Sequence of chain 9.Q:
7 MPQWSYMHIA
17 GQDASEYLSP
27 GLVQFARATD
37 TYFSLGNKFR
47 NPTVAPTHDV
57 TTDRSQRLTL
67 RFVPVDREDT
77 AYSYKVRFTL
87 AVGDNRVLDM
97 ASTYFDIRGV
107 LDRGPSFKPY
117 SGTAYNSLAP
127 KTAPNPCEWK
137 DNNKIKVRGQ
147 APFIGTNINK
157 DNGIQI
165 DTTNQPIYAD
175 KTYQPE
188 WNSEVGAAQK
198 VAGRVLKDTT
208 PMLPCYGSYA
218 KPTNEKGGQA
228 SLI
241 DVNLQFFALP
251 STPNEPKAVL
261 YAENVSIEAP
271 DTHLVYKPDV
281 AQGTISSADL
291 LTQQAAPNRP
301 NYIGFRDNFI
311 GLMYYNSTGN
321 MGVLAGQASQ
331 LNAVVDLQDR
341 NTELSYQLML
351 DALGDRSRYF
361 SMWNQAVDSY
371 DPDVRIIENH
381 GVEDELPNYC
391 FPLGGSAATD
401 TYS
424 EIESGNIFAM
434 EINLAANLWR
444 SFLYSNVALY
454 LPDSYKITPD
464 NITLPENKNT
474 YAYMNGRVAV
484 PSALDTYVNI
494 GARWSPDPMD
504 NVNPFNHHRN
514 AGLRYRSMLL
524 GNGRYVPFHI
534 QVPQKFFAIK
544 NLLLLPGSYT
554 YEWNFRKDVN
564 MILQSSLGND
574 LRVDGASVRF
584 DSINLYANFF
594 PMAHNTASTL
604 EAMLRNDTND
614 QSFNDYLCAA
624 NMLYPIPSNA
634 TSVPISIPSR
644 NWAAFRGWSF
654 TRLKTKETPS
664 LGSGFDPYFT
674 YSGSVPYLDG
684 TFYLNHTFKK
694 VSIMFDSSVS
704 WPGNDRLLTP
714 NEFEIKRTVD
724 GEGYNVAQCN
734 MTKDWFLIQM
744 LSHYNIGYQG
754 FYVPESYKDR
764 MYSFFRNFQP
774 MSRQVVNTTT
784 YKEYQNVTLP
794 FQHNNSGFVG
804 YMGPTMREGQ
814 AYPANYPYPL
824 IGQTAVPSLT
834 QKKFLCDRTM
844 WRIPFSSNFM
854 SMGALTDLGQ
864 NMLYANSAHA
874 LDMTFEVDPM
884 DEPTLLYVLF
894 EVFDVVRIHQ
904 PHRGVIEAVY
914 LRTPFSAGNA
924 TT

Binding-site contacts:
Ligand atom O contacts residue ARG649 of chain 9.R at 3.3 Å (salt-bridge).
Ligand atom NE2 contacts residue ARG845 of chain 9.R at 4.0 Å.
Ligand atom CG contacts residue GLU894 of chain 9.R at 3.2 Å.
Ligand atom CD contacts residue CYS621 of chain 9.R at 3.5 Å (hydrophobic).
Ligand atom CG contacts residue ASN617 of chain 9.R at 3.7 Å.
Ligand atom NE2 contacts residue GLU894 of chain 9.R at 4.2 Å.
Ligand atom CB contacts residue TYR619 of chain 9.R at 3.7 Å (hydrophobic).
Ligand atom CD2 contacts residue GLU894 of chain 9.R at 3.7 Å.
Ligand atom ND1 contacts residue GLU894 of chain 9.R at 3.5 Å (salt-bridge).
Ligand atom CB contacts residue LEU620 of chain 9.R at 3.8 Å (hydrophobic).
Ligand atom CA contacts residue TYR619 of chain 9.R at 4.1 Å (hydrophobic).
Ligand atom CE1 contacts residue GLU894 of chain 9.R at 4.1 Å.
Ligand atom CB contacts residue GLU894 of chain 9.R at 3.4 Å.
Ligand atom C contacts residue ARG845 of chain 9.R at 4.1 Å.
Ligand atom N contacts residue ARG649 of chain 9.R at 4.2 Å.
Ligand atom CA contacts residue ASN617 of chain 9.R at 4.1 Å.
Ligand atom CB contacts residue PHE896 of chain 9.R at 4.0 Å (hydrophobic).
Ligand atom N contacts residue CYS621 of chain 9.R at 3.0 Å (h-bond).
Ligand atom CA contacts residue CYS621 of chain 9.R at 3.2 Å (hydrophobic).
Ligand atom CB contacts residue CYS621 of chain 9.R at 3.5 Å (hydrophobic).
Ligand atom CD2 contacts residue ARG845 of chain 9.R at 4.0 Å.
Ligand atom C contacts residue ARG649 of chain 9.R at 3.9 Å.
Ligand atom N contacts residue ASP618 of chain 9.R at 3.4 Å (salt-bridge).
Ligand atom O contacts residue ALA857 of chain 9.R at 3.7 Å.
Ligand atom CE1 contacts residue LEU348 of chain 9.R at 3.5 Å (hydrophobic).
Ligand atom CB contacts residue ALA857 of chain 9.R at 4.2 Å (hydrophobic).
Ligand atom N contacts residue TYR619 of chain 9.R at 3.6 Å.
Ligand atom N contacts residue TYR619 of chain 9.R at 3.5 Å (h-bond).
Ligand atom CB contacts residue ARG649 of chain 9.R at 4.0 Å.
Ligand atom CB contacts residue ARG649 of chain 9.R at 4.2 Å.
Ligand atom CG contacts residue CYS621 of chain 9.R at 3.9 Å (hydrophobic).
Ligand atom C contacts residue TYR619 of chain 9.R at 3.2 Å (hydrophobic).
Ligand atom CG contacts residue ARG46 of chain 9.Q at 3.1 Å.
Ligand atom O contacts residue TYR619 of chain 9.R at 2.7 Å.
Ligand atom N contacts residue ASN617 of chain 9.R at 2.9 Å (h-bond).
Ligand atom CB contacts residue TYR619 of chain 9.R at 4.0 Å (hydrophobic).
Ligand atom CD contacts residue ASN617 of chain 9.R at 3.1 Å.
Ligand atom CD contacts residue ARG46 of chain 9.Q at 3.3 Å.
Ligand atom ND1 contacts residue LEU348 of chain 9.R at 3.6 Å.
Ligand atom CA contacts residue TYR619 of chain 9.R at 4.2 Å (hydrophobic).

The protein below binds the small molecule below.
Small molecule (SMILES): NC(N)=NCCC[C@H](NC(=O)[C@@H]1CCCN1)C(=O)N[C@H](C=O)Cc1cnc[nH]1

Sequence of chain 9.R:
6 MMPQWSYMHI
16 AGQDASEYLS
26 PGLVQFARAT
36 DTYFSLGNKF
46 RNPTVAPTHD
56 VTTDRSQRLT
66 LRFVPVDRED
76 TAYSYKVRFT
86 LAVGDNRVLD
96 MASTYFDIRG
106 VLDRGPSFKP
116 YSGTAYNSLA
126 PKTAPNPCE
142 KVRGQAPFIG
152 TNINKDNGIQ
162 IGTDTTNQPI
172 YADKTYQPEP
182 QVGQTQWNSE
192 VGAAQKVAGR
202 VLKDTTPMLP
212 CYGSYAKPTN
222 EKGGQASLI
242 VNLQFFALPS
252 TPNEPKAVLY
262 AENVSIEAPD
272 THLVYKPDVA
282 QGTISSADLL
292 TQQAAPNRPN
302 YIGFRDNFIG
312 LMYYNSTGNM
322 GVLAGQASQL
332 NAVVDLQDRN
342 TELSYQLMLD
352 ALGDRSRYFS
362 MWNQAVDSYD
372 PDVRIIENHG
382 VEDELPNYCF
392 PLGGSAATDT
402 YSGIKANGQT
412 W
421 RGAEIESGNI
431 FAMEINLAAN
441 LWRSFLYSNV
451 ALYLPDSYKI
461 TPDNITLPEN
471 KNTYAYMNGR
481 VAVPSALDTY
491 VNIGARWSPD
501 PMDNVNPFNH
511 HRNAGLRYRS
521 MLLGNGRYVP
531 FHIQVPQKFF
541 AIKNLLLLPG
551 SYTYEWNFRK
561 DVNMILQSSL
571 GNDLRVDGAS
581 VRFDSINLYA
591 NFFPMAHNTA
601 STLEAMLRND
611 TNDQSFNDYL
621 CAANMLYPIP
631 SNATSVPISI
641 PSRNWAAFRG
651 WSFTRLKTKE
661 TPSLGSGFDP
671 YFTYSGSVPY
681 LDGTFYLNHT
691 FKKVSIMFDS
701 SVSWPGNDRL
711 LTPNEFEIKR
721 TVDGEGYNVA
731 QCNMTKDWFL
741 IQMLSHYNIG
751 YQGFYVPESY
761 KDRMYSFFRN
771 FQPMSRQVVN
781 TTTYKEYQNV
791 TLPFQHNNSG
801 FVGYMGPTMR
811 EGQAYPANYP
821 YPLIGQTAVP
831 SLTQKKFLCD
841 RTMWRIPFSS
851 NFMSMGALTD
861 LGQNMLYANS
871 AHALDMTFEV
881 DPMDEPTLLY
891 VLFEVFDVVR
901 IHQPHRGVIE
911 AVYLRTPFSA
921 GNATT